Sequence of chain 1.A:
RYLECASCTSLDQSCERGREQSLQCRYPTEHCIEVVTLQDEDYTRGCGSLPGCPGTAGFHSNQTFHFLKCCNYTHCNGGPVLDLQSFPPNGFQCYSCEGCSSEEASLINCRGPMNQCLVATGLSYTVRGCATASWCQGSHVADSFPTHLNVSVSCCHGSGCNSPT

A small-molecule ligand and the protein it binds are described below.
Small molecule (SMILES): CC(=O)N[C@@H]1[C@@H](O)[C@H](O)[C@@H](CO)O[C@H]1O

Binding-site contacts:
Ligand atom C1 contacts residue ASN160 of chain 1.A at 1.6 Å.
Ligand atom O5 contacts residue ASN160 of chain 1.A at 2.2 Å (h-bond).
Ligand atom C3 contacts residue ASN160 of chain 1.A at 4.0 Å.
Ligand atom C4 contacts residue ASN160 of chain 1.A at 4.3 Å.
Ligand atom C6 contacts residue GLN161 of chain 1.A at 3.7 Å.
Ligand atom O6 contacts residue GLN161 of chain 1.A at 3.9 Å.
Ligand atom O7 contacts residue ILE211 of chain 1.A at 3.9 Å.
Ligand atom C5 contacts residue ASN160 of chain 1.A at 3.6 Å.
Ligand atom C8 contacts residue ASN160 of chain 1.A at 3.5 Å.
Ligand atom O5 contacts residue GLN161 of chain 1.A at 3.7 Å.
Ligand atom C5 contacts residue GLN161 of chain 1.A at 4.3 Å.
Ligand atom N2 contacts residue ASN160 of chain 1.A at 3.3 Å (h-bond).
Ligand atom O7 contacts residue ASN160 of chain 1.A at 1.6 Å (h-bond).
Ligand atom C2 contacts residue ASN160 of chain 1.A at 2.8 Å.
Ligand atom C7 contacts residue ASN160 of chain 1.A at 2.5 Å.
Ligand atom C8 contacts residue LEU210 of chain 1.A at 4.4 Å (hydrophobic).